This small molecule binds to this protein.
Small molecule (SMILES): CC(=O)N[C@H]1[C@H](O[C@H]2[C@H](O)[C@@H](NC(C)=O)CO[C@@H]2CO)O[C@H](CO)[C@@H](O)[C@@H]1O

Binding-site contacts:
Ligand atom C8 contacts residue NAG1 of chain 1.VA at 4.1 Å.
Ligand atom N2 contacts residue ASN219 of chain 1.C at 2.9 Å (h-bond).
Ligand atom O6 contacts residue ASN207 of chain 1.C at 4.5 Å.
Ligand atom C7 contacts residue ASN219 of chain 1.C at 3.8 Å.
Ligand atom C7 contacts residue NAG1 of chain 1.VA at 4.0 Å.
Ligand atom O7 contacts residue ASN219 of chain 1.C at 4.2 Å.
Ligand atom C5 contacts residue ASN219 of chain 1.C at 3.8 Å.
Ligand atom C4 contacts residue ASN219 of chain 1.C at 4.4 Å.
Ligand atom C2 contacts residue ASN219 of chain 1.C at 2.6 Å.
Ligand atom O5 contacts residue ASN207 of chain 1.C at 3.6 Å.
Ligand atom C6 contacts residue ASN207 of chain 1.C at 4.2 Å.
Ligand atom C1 contacts residue ASN207 of chain 1.C at 4.4 Å.
Ligand atom O7 contacts residue NAG1 of chain 1.VA at 3.6 Å.
Ligand atom C5 contacts residue VAL55 of chain 1.C at 4.1 Å (hydrophobic).
Ligand atom O5 contacts residue ASN219 of chain 1.C at 2.5 Å (h-bond).
Ligand atom C1 contacts residue ASN219 of chain 1.C at 1.5 Å.
Ligand atom C6 contacts residue VAL55 of chain 1.C at 4.0 Å (hydrophobic).
Ligand atom C3 contacts residue ASN219 of chain 1.C at 3.9 Å.

Sequence of chain 1.C:
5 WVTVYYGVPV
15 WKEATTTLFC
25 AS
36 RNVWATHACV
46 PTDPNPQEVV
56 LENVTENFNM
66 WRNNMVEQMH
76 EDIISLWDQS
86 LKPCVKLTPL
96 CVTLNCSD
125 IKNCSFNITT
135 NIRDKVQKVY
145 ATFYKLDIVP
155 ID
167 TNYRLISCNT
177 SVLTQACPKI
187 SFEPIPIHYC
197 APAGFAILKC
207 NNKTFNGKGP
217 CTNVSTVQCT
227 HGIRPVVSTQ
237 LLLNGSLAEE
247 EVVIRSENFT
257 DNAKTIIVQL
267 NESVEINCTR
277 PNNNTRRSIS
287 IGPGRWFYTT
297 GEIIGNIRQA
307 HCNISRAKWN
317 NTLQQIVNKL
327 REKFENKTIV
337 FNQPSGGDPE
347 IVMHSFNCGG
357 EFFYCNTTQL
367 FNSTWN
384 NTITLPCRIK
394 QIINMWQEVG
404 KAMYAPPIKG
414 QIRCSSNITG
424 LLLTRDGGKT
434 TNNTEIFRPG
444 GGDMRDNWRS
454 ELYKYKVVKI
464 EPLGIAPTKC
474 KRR